Binding-site contacts:
Ligand atom C5 contacts residue ASN148 of chain 1.D at 3.6 Å.
Ligand atom C5 contacts residue ALA210 of chain 1.D at 4.2 Å (hydrophobic).
Ligand atom C1 contacts residue ALA210 of chain 1.D at 4.2 Å (hydrophobic).
Ligand atom C1 contacts residue ASN148 of chain 1.D at 1.4 Å.
Ligand atom C4 contacts residue ASN148 of chain 1.D at 4.2 Å.
Ligand atom C3 contacts residue ASN148 of chain 1.D at 3.8 Å.
Ligand atom O5 contacts residue ASN148 of chain 1.D at 2.4 Å (h-bond).
Ligand atom C8 contacts residue VAL212 of chain 1.D at 3.9 Å (hydrophobic).
Ligand atom N2 contacts residue ASN148 of chain 1.D at 2.9 Å (h-bond).
Ligand atom C2 contacts residue ASN148 of chain 1.D at 2.5 Å.
Ligand atom C8 contacts residue ASN148 of chain 1.D at 4.4 Å.
Ligand atom O7 contacts residue ASN148 of chain 1.D at 3.3 Å (h-bond).
Ligand atom C7 contacts residue ASN148 of chain 1.D at 3.3 Å.
Ligand atom C7 contacts residue VAL212 of chain 1.D at 4.2 Å (hydrophobic).
Ligand atom N2 contacts residue VAL212 of chain 1.D at 4.0 Å.
Ligand atom C8 contacts residue GLN146 of chain 1.D at 3.9 Å.
Ligand atom O5 contacts residue ALA210 of chain 1.D at 4.4 Å.

A small-molecule ligand and the protein it binds are described below.
Small molecule (SMILES): CC(=O)N[C@@H]1[C@@H](O)[C@H](O)[C@@H](CO)O[C@H]1O

Sequence of chain 1.D:
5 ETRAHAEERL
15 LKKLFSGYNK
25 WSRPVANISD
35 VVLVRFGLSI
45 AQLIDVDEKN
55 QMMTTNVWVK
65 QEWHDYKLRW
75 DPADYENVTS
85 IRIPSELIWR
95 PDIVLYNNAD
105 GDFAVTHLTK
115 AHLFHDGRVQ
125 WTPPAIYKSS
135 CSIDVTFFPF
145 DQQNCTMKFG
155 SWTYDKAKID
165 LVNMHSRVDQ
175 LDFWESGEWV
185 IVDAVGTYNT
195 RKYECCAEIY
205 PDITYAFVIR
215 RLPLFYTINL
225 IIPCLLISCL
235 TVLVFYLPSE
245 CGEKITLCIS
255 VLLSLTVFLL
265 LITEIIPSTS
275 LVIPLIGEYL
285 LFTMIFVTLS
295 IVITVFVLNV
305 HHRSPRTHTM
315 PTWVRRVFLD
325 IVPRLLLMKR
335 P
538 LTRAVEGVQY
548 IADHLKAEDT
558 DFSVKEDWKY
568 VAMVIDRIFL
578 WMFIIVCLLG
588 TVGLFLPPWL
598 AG